Binding-site contacts:
Ligand atom O6 contacts residue TYR348 of chain 1.A at 4.4 Å.
Ligand atom C3 contacts residue ASN350 of chain 1.A at 3.6 Å.
Ligand atom C7 contacts residue ASN350 of chain 1.A at 3.1 Å.
Ligand atom N2 contacts residue THR352 of chain 1.A at 4.1 Å.
Ligand atom C2 contacts residue ASN350 of chain 1.A at 2.2 Å.
Ligand atom C8 contacts residue ASN350 of chain 1.A at 4.1 Å.
Ligand atom O7 contacts residue TYR348 of chain 1.A at 4.0 Å.
Ligand atom C7 contacts residue THR352 of chain 1.A at 4.3 Å.
Ligand atom N2 contacts residue ASN350 of chain 1.A at 2.5 Å (h-bond).
Ligand atom C1 contacts residue ASN350 of chain 1.A at 1.3 Å.
Ligand atom C1 contacts residue THR352 of chain 1.A at 4.1 Å.
Ligand atom C4 contacts residue ASN350 of chain 1.A at 4.2 Å.
Ligand atom C5 contacts residue TYR348 of chain 1.A at 3.9 Å (hydrophobic).
Ligand atom C1 contacts residue TYR348 of chain 1.A at 4.3 Å (hydrophobic).
Ligand atom O7 contacts residue ASN350 of chain 1.A at 3.4 Å (h-bond).
Ligand atom O5 contacts residue ASN350 of chain 1.A at 2.4 Å (h-bond).
Ligand atom C8 contacts residue THR352 of chain 1.A at 3.8 Å.
Ligand atom O5 contacts residue TYR348 of chain 1.A at 3.9 Å.
Ligand atom C5 contacts residue ASN350 of chain 1.A at 3.7 Å.

Sequence of chain 1.A:
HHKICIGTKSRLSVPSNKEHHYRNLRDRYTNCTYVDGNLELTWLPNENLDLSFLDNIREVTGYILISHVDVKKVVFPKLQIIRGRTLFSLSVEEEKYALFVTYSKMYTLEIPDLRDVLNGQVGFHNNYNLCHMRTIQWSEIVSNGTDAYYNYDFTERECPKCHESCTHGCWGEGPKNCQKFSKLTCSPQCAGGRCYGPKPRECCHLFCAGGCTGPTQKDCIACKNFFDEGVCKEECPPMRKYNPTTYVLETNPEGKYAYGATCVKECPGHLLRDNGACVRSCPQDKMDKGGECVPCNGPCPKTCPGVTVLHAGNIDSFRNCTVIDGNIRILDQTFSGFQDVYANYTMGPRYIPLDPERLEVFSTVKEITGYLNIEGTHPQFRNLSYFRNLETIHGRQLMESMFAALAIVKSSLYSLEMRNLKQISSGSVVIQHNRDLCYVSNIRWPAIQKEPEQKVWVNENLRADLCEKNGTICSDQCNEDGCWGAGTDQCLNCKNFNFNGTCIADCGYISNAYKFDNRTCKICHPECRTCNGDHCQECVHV

A protein and the small-molecule ligand that binds it are described below.
Small molecule (SMILES): CC(=O)N[C@H]1[C@H](O[C@H]2[C@H](O)[C@@H](NC(C)=O)CO[C@@H]2CO)O[C@H](CO)[C@@H](O[C@@H]2O[C@H](CO)[C@@H](O)[C@H](O)[C@@H]2O)[C@@H]1O